Sequence of chain 2.A:
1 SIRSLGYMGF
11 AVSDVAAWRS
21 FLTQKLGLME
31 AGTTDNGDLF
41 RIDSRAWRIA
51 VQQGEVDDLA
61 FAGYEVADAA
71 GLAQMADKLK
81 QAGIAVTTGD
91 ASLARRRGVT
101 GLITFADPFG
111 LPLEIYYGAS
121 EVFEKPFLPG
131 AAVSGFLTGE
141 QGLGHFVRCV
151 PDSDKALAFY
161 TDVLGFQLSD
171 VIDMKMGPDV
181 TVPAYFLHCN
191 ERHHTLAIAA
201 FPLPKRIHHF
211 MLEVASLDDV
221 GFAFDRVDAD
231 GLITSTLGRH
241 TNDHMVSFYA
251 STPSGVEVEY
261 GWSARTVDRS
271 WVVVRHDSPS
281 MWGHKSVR

Binding-site contacts:
Ligand atom CA4 contacts residue PHE186 of chain 2.A at 3.6 Å (hydrophobic).
Ligand atom CA3 contacts residue HIS240 of chain 2.A at 3.5 Å.
Ligand atom OA2 contacts residue HIS209 of chain 2.A at 2.8 Å.
Ligand atom CA2 contacts residue FE21 of chain 2.B at 3.2 Å.
Ligand atom OA2 contacts residue HIS240 of chain 2.A at 3.7 Å.
Ligand atom CA5 contacts residue PHE186 of chain 2.A at 3.7 Å (hydrophobic).
Ligand atom OA1 contacts residue FE21 of chain 2.B at 2.3 Å.
Ligand atom OA2 contacts residue TYR249 of chain 2.A at 2.5 Å (h-bond).
Ligand atom CA4 contacts residue ILE172 of chain 2.A at 4.0 Å (hydrophobic).
Ligand atom CA2 contacts residue TYR249 of chain 2.A at 3.1 Å (hydrophobic).
Ligand atom CA2 contacts residue HIS240 of chain 2.A at 3.4 Å.
Ligand atom OA1 contacts residue HIS194 of chain 2.A at 3.5 Å.
Ligand atom OA1 contacts residue HIS145 of chain 2.A at 3.5 Å.
Ligand atom CA5 contacts residue ILE172 of chain 2.A at 3.8 Å (hydrophobic).
Ligand atom CA4 contacts residue HIS240 of chain 2.A at 3.6 Å.
Ligand atom CB3 contacts residue TYR249 of chain 2.A at 3.7 Å (hydrophobic).
Ligand atom CA6 contacts residue HIS240 of chain 2.A at 3.3 Å.
Ligand atom CA1 contacts residue HIS240 of chain 2.A at 3.3 Å.
Ligand atom OA2 contacts residue TBU1 of chain 2.F at 2.8 Å (h-bond).
Ligand atom CA4 contacts residue PRO279 of chain 2.A at 3.9 Å (hydrophobic).
Ligand atom CA1 contacts residue HIS194 of chain 2.A at 3.9 Å.
Ligand atom OA1 contacts residue ASP243 of chain 2.A at 3.5 Å (salt-bridge).
Ligand atom CB3 contacts residue TBU1 of chain 2.F at 1.1 Å.
Ligand atom OA2 contacts residue GLU259 of chain 2.A at 3.5 Å (salt-bridge).
Ligand atom CA5 contacts residue HIS240 of chain 2.A at 3.4 Å.
Ligand atom OA1 contacts residue HIS240 of chain 2.A at 3.4 Å.
Ligand atom CA1 contacts residue FE21 of chain 2.B at 3.2 Å.
Ligand atom OA1 contacts residue GLU259 of chain 2.A at 3.3 Å (salt-bridge).
Ligand atom CA3 contacts residue TYR249 of chain 2.A at 3.7 Å (hydrophobic).
Ligand atom CA6 contacts residue HIS194 of chain 2.A at 3.9 Å.
Ligand atom CA4 contacts residue TBU1 of chain 2.F at 2.6 Å.
Ligand atom OA2 contacts residue FE21 of chain 2.B at 2.4 Å.
Ligand atom CA5 contacts residue ASN242 of chain 2.A at 3.0 Å.
Ligand atom CA6 contacts residue ASP243 of chain 2.A at 4.0 Å.
Ligand atom CA6 contacts residue PHE186 of chain 2.A at 3.9 Å (hydrophobic).
Ligand atom CA5 contacts residue TBU1 of chain 2.F at 4.0 Å.
Ligand atom CA6 contacts residue ASN242 of chain 2.A at 3.1 Å.
Ligand atom CA1 contacts residue TYR249 of chain 2.A at 3.9 Å (hydrophobic).
Ligand atom CA2 contacts residue TBU1 of chain 2.F at 3.0 Å.
Ligand atom CA3 contacts residue TBU1 of chain 2.F at 2.3 Å.

The small molecule below binds the protein below.
Small molecule (SMILES): Cc1cccc(O)c1O